Sequence of chain 1.B:
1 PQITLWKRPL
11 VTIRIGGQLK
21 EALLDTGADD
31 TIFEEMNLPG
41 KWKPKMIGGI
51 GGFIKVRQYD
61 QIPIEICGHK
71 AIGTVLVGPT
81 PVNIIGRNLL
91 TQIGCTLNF

Binding-site contacts:
Ligand atom O18 contacts residue GLY27 of chain 1.A at 3.4 Å.
Ligand atom C25 contacts residue ILE32 of chain 1.A at 3.8 Å (hydrophobic).
Ligand atom C27 contacts residue ASP29 of chain 1.A at 3.6 Å.
Ligand atom C35 contacts residue PRO81 of chain 1.B at 3.8 Å (hydrophobic).
Ligand atom C6 contacts residue GLY48 of chain 1.B at 3.6 Å.
Ligand atom O18 contacts residue ASP25 of chain 1.B at 2.6 Å (salt-bridge).
Ligand atom C34 contacts residue PRO81 of chain 1.B at 3.7 Å (hydrophobic).
Ligand atom C17 contacts residue ASP25 of chain 1.B at 3.4 Å.
Ligand atom O18 contacts residue ASP25 of chain 1.A at 2.5 Å (salt-bridge).
Ligand atom C37 contacts residue GLY27 of chain 1.A at 3.4 Å.
Ligand atom O22 contacts residue ILE50 of chain 1.B at 3.6 Å.
Ligand atom N20 contacts residue GLY27 of chain 1.A at 3.1 Å (h-bond).
Ligand atom C30 contacts residue GLY48 of chain 1.A at 3.2 Å.
Ligand atom C14 contacts residue GLY27 of chain 1.B at 3.8 Å.
Ligand atom C17 contacts residue ASP25 of chain 1.A at 3.5 Å.
Ligand atom O10 contacts residue ILE50 of chain 1.A at 3.2 Å.
Ligand atom C29 contacts residue GLY27 of chain 1.A at 3.6 Å.
Ligand atom C19 contacts residue GLY27 of chain 1.A at 3.8 Å.
Ligand atom C31 contacts residue GLY48 of chain 1.A at 3.2 Å.
Ligand atom O10 contacts residue GLY48 of chain 1.B at 3.7 Å.
Ligand atom O26 contacts residue ASP30 of chain 1.A at 3.1 Å (salt-bridge).
Ligand atom C3 contacts residue ALA28 of chain 1.B at 3.5 Å (hydrophobic).
Ligand atom C32 contacts residue ASP25 of chain 1.B at 3.4 Å.
Ligand atom N1 contacts residue ASP30 of chain 1.B at 3.0 Å (salt-bridge).
Ligand atom C32 contacts residue GLY27 of chain 1.A at 3.5 Å.
Ligand atom C4 contacts residue ALA28 of chain 1.B at 3.7 Å (hydrophobic).
Ligand atom O26 contacts residue ALA28 of chain 1.A at 3.7 Å.
Ligand atom O9 contacts residue ILE50 of chain 1.A at 3.6 Å.
Ligand atom C24 contacts residue ILE50 of chain 1.B at 3.8 Å (hydrophobic).
Ligand atom C34 contacts residue GLY49 of chain 1.A at 3.7 Å.
Ligand atom C13 contacts residue ASP25 of chain 1.A at 3.8 Å.
Ligand atom O23 contacts residue ALA28 of chain 1.A at 3.4 Å.
Ligand atom C12 contacts residue GLY27 of chain 1.B at 3.5 Å.
Ligand atom C3 contacts residue ASP30 of chain 1.B at 3.5 Å.
Ligand atom O26 contacts residue ASP29 of chain 1.A at 3.1 Å (salt-bridge).
Ligand atom C2 contacts residue ASP30 of chain 1.B at 3.7 Å.
Ligand atom C34 contacts residue ILE50 of chain 1.A at 3.7 Å (hydrophobic).
Ligand atom C16 contacts residue ASP25 of chain 1.B at 3.3 Å.
Ligand atom O28 contacts residue ASP29 of chain 1.A at 3.0 Å (salt-bridge).
Ligand atom O10 contacts residue GLY49 of chain 1.B at 3.2 Å.

The protein below binds the small molecule below.
Small molecule (SMILES): CC(C)CN(C[C@@H](O)[C@H](Cc1ccccc1)NC(=O)O[C@H]1CO[C@H]2OCC[C@H]21)S(=O)(=O)c1ccc(N)cc1

Sequence of chain 1.A:
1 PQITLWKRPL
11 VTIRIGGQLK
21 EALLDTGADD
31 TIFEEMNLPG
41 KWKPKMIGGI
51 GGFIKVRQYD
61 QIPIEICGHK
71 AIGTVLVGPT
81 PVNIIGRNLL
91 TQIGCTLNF